This protein binds this small molecule.
Small molecule (SMILES): CC(=O)N[C@H]1[C@H](O[C@H]2[C@H](O)[C@@H](NC(C)=O)CO[C@@H]2CO)O[C@H](CO)[C@@H](O[C@@H]2O[C@H](CO)[C@@H](O)[C@H](O)[C@@H]2O)[C@@H]1O

Binding-site contacts:
Ligand atom C2 contacts residue ASN203 of chain 1.A at 2.5 Å.
Ligand atom C5 contacts residue ASN203 of chain 1.A at 3.6 Å.
Ligand atom C6 contacts residue THR206 of chain 1.A at 4.1 Å.
Ligand atom C5 contacts residue THR206 of chain 1.A at 4.3 Å.
Ligand atom O5 contacts residue THR206 of chain 1.A at 3.6 Å.
Ligand atom C7 contacts residue ASN203 of chain 1.A at 3.9 Å.
Ligand atom N2 contacts residue ASN203 of chain 1.A at 2.9 Å (h-bond).
Ligand atom O5 contacts residue ASN203 of chain 1.A at 2.3 Å (h-bond).
Ligand atom C3 contacts residue ASN203 of chain 1.A at 3.8 Å.
Ligand atom C1 contacts residue THR206 of chain 1.A at 4.1 Å.
Ligand atom C4 contacts residue ASN203 of chain 1.A at 4.2 Å.
Ligand atom C1 contacts residue SER205 of chain 1.A at 3.7 Å.
Ligand atom O5 contacts residue SER205 of chain 1.A at 3.6 Å.
Ligand atom C5 contacts residue SER205 of chain 1.A at 3.5 Å.
Ligand atom O7 contacts residue ASN203 of chain 1.A at 4.4 Å.
Ligand atom C1 contacts residue ASN203 of chain 1.A at 1.4 Å.
Ligand atom C6 contacts residue SER205 of chain 1.A at 3.3 Å.

Sequence of chain 1.A:
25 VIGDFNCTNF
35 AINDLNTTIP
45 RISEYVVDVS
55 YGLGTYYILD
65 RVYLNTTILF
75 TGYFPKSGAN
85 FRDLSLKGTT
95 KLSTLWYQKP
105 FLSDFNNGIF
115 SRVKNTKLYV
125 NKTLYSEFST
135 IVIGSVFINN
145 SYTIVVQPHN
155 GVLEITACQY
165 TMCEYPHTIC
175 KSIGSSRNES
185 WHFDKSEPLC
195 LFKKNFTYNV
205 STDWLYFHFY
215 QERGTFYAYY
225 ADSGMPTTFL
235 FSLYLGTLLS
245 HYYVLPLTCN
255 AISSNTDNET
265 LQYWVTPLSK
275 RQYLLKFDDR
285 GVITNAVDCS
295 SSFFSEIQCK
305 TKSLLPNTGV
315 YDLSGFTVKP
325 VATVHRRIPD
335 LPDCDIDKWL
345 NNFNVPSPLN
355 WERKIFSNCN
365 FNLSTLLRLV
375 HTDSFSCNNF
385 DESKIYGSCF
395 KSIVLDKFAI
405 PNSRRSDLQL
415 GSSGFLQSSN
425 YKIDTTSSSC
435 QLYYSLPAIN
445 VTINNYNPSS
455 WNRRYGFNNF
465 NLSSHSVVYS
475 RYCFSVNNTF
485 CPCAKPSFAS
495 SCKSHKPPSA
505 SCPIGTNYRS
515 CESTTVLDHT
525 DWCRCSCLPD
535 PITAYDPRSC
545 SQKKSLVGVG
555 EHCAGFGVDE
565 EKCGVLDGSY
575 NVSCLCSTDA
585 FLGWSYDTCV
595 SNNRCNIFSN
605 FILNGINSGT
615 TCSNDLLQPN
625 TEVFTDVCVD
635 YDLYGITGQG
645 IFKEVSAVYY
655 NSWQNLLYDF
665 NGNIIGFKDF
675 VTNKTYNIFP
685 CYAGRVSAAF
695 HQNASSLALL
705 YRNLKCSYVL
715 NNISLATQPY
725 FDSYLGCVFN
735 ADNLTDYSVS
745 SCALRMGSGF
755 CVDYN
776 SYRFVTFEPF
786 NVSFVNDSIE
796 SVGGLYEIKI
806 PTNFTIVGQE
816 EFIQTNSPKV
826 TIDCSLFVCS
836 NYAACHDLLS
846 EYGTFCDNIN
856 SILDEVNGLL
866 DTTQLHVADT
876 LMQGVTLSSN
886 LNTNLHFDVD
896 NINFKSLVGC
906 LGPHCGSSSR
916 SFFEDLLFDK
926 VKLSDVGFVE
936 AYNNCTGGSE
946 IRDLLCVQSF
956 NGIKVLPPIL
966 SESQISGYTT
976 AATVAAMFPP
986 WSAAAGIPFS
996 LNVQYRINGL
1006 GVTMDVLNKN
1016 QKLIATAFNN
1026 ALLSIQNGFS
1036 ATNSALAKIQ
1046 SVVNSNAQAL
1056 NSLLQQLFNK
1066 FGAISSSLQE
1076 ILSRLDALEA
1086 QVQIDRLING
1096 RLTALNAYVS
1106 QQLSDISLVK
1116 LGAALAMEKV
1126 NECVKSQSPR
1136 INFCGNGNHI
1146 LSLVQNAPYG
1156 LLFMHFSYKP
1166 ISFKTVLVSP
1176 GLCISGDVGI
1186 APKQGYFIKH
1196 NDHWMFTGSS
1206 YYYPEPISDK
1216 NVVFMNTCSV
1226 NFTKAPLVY